Binding-site contacts:
Ligand atom C3 contacts residue TYR104 of chain 1.A at 4.2 Å (hydrophobic).
Ligand atom C5 contacts residue SER110 of chain 1.A at 3.8 Å.
Ligand atom C5 contacts residue THR105 of chain 1.A at 3.6 Å.
Ligand atom C6 contacts residue TYR104 of chain 1.A at 4.2 Å (hydrophobic).
Ligand atom C6 contacts residue THR105 of chain 1.A at 4.1 Å.
Ligand atom C2 contacts residue TYR104 of chain 1.A at 3.8 Å (hydrophobic).
Ligand atom C contacts residue ILE112 of chain 1.A at 3.9 Å (hydrophobic).
Ligand atom C11 contacts residue TYR59 of chain 1.A at 3.7 Å (hydrophobic).
Ligand atom C7 contacts residue PRO106 of chain 1.A at 3.9 Å (hydrophobic).
Ligand atom C12 contacts residue ILE112 of chain 1.A at 4.0 Å (hydrophobic).
Ligand atom C1 contacts residue TYR104 of chain 1.A at 3.8 Å (hydrophobic).
Ligand atom C13 contacts residue GLU58 of chain 1.A at 3.9 Å.
Ligand atom O1 contacts residue ARG111 of chain 1.A at 3.5 Å (salt-bridge).
Ligand atom O contacts residue THR105 of chain 1.A at 3.8 Å.
Ligand atom O contacts residue PRO106 of chain 1.A at 3.4 Å.
Ligand atom C4 contacts residue PRO106 of chain 1.A at 4.1 Å (hydrophobic).
Ligand atom C4 contacts residue SER110 of chain 1.A at 4.1 Å.
Ligand atom N1 contacts residue TYR59 of chain 1.A at 3.9 Å.
Ligand atom O contacts residue SER110 of chain 1.A at 3.3 Å (h-bond).
Ligand atom C4 contacts residue ILE112 of chain 1.A at 4.1 Å (hydrophobic).
Ligand atom C1 contacts residue ILE112 of chain 1.A at 3.7 Å (hydrophobic).
Ligand atom C9 contacts residue TYR59 of chain 1.A at 4.2 Å (hydrophobic).
Ligand atom C6 contacts residue ILE112 of chain 1.A at 3.7 Å (hydrophobic).
Ligand atom N contacts residue TYR59 of chain 1.A at 4.2 Å.
Ligand atom O1 contacts residue ILE112 of chain 1.A at 2.9 Å (h-bond).
Ligand atom C5 contacts residue ILE112 of chain 1.A at 3.9 Å (hydrophobic).
Ligand atom C7 contacts residue SER110 of chain 1.A at 3.7 Å.
Ligand atom O1 contacts residue SER110 of chain 1.A at 3.7 Å.
Ligand atom C2 contacts residue TYR59 of chain 1.A at 3.8 Å (hydrophobic).
Ligand atom C3 contacts residue TYR59 of chain 1.A at 3.6 Å (hydrophobic).
Ligand atom C10 contacts residue TYR59 of chain 1.A at 3.4 Å (hydrophobic).
Ligand atom C3 contacts residue ILE112 of chain 1.A at 3.8 Å (hydrophobic).
Ligand atom C contacts residue TYR104 of chain 1.A at 4.1 Å (hydrophobic).
Ligand atom C2 contacts residue ILE112 of chain 1.A at 3.7 Å (hydrophobic).
Ligand atom C8 contacts residue ILE112 of chain 1.A at 4.1 Å (hydrophobic).
Ligand atom C6 contacts residue SER101 of chain 1.A at 4.0 Å.
Ligand atom C13 contacts residue TYR59 of chain 1.A at 3.9 Å (hydrophobic).
Ligand atom C11 contacts residue ILE112 of chain 1.A at 3.9 Å (hydrophobic).
Ligand atom C8 contacts residue SER110 of chain 1.A at 4.0 Å.
Ligand atom C12 contacts residue ARG111 of chain 1.A at 4.2 Å.

This protein binds this small molecule.
Small molecule (SMILES): Cc1ccc(OCC(=O)N2CC[NH+](C)CC2)cc1

Sequence of chain 1.A:
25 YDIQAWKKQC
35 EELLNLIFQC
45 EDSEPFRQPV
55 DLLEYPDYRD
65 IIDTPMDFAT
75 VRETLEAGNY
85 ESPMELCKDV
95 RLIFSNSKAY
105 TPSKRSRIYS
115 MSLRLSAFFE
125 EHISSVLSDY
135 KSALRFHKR